Binding-site contacts:
Ligand atom C9 contacts residue GLY406 of chain 1.F at 3.4 Å.
Ligand atom C6 contacts residue ILE464 of chain 1.F at 3.4 Å (hydrophobic).
Ligand atom C4 contacts residue ASN374 of chain 1.F at 3.4 Å.
Ligand atom N contacts residue ASP316 of chain 1.F at 2.9 Å (salt-bridge).
Ligand atom N contacts residue ZN1 of chain 1.DB at 3.7 Å.
Ligand atom N contacts residue ZN1 of chain 1.CB at 2.2 Å.
Ligand atom N contacts residue ASP296 of chain 1.F at 2.9 Å (salt-bridge).
Ligand atom O1 contacts residue GLY406 of chain 1.F at 2.3 Å (h-bond).
Ligand atom O4 contacts residue LEU404 of chain 1.F at 3.6 Å.
Ligand atom C19 contacts residue ASP296 of chain 1.F at 3.6 Å.
Ligand atom C13 contacts residue PHE315 of chain 1.F at 3.5 Å (hydrophobic).
Ligand atom P contacts residue ZN1 of chain 1.DB at 2.8 Å.
Ligand atom N contacts residue LYS291 of chain 1.F at 3.6 Å (salt-bridge).
Ligand atom C14 contacts residue LEU409 of chain 1.F at 3.6 Å (hydrophobic).
Ligand atom O4 contacts residue CO31 of chain 1.BB at 2.8 Å (h-bond).
Ligand atom C13 contacts residue ALA494 of chain 1.F at 3.4 Å (hydrophobic).
Ligand atom O3 contacts residue ASP376 of chain 1.F at 2.9 Å (salt-bridge).
Ligand atom O1 contacts residue THR405 of chain 1.F at 3.4 Å.
Ligand atom P contacts residue ASP296 of chain 1.F at 3.7 Å.
Ligand atom C19 contacts residue ZN1 of chain 1.CB at 3.3 Å.
Ligand atom C5 contacts residue ARG380 of chain 1.F at 3.6 Å.
Ligand atom O4 contacts residue GLU378 of chain 1.F at 3.4 Å (salt-bridge).
Ligand atom O4 contacts residue ZN1 of chain 1.CB at 2.5 Å.
Ligand atom C19 contacts residue LYS303 of chain 1.F at 3.5 Å.
Ligand atom O4 contacts residue ASP296 of chain 1.F at 3.5 Å (salt-bridge).
Ligand atom C3 contacts residue ASN374 of chain 1.F at 3.4 Å.
Ligand atom C12 contacts residue LEU409 of chain 1.F at 3.5 Å (hydrophobic).
Ligand atom P contacts residue ZN1 of chain 1.CB at 3.4 Å.
Ligand atom C17 contacts residue LEU404 of chain 1.F at 2.8 Å (hydrophobic).
Ligand atom C14 contacts residue ALA494 of chain 1.F at 3.6 Å (hydrophobic).
Ligand atom O4 contacts residue ZN1 of chain 1.DB at 2.7 Å.
Ligand atom C19 contacts residue ZN1 of chain 1.DB at 3.7 Å.
Ligand atom O3 contacts residue ZN1 of chain 1.DB at 2.3 Å.
Ligand atom O3 contacts residue ASP296 of chain 1.F at 3.6 Å.
Ligand atom O4 contacts residue ASP376 of chain 1.F at 3.1 Å (salt-bridge).
Ligand atom C12 contacts residue MET309 of chain 1.F at 3.5 Å (hydrophobic).
Ligand atom C10 contacts residue MET313 of chain 1.F at 3.5 Å (hydrophobic).
Ligand atom O4 contacts residue LYS291 of chain 1.F at 3.3 Å (salt-bridge).
Ligand atom O3 contacts residue LYS303 of chain 1.F at 2.7 Å (salt-bridge).
Ligand atom P contacts residue ASP376 of chain 1.F at 3.4 Å.

Sequence of chain 1.F:
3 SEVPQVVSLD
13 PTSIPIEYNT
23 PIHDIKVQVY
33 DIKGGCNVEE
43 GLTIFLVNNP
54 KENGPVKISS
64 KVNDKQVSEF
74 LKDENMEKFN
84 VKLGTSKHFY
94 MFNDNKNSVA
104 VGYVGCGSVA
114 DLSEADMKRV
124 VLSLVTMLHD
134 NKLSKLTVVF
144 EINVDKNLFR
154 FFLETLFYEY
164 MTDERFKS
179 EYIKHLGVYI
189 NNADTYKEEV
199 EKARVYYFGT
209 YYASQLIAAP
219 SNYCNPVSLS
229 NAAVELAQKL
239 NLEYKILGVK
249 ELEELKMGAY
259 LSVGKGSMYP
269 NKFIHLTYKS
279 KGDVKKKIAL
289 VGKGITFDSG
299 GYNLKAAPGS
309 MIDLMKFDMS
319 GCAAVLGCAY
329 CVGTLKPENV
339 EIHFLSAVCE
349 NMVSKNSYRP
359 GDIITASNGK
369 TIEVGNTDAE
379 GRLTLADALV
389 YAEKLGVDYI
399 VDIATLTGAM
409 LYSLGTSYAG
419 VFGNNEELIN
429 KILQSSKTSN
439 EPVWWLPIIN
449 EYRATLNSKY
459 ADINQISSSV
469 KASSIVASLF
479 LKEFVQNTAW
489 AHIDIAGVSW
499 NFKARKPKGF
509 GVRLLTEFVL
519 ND

A small-molecule ligand and the protein it binds are described below.
Small molecule (SMILES): N[C@H](CCc1ccccc1)[P](=O)(O)C[C@@H](Cc1ccccc1)C(=O)O